Sequence of chain 1.A:
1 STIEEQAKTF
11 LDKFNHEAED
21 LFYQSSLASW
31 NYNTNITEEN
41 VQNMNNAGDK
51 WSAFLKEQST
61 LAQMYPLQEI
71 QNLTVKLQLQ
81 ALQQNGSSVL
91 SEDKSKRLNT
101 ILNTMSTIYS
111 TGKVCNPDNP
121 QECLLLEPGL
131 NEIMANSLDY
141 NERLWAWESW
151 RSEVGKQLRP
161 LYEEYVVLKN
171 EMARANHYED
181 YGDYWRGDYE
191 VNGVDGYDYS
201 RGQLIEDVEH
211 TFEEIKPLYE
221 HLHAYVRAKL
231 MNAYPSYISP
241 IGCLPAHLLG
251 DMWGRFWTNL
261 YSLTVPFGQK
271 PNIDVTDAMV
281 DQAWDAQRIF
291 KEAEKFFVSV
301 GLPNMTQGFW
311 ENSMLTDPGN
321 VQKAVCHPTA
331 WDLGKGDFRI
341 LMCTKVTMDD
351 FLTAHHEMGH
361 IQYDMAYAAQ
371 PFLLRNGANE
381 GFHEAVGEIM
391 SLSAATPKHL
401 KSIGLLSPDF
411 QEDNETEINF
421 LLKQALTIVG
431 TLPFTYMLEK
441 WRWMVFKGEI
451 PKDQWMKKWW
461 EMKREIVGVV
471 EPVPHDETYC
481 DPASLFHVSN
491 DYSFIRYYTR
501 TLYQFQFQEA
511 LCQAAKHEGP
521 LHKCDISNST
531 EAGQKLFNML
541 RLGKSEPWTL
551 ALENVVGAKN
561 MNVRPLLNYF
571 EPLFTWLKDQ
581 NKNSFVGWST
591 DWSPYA

The protein below binds the small molecule below.
Small molecule (SMILES): CC(=O)N[C@@H]1[C@@H](O)[C@H](O)[C@@H](CO)O[C@H]1O

Binding-site contacts:
Ligand atom C7 contacts residue ASN35 of chain 1.A at 3.8 Å.
Ligand atom C7 contacts residue ASN40 of chain 1.A at 4.0 Å.
Ligand atom O5 contacts residue GLN322 of chain 1.A at 4.4 Å.
Ligand atom O6 contacts residue GLN322 of chain 1.A at 3.4 Å (h-bond).
Ligand atom O5 contacts residue ASN35 of chain 1.A at 2.3 Å (h-bond).
Ligand atom N2 contacts residue ASN35 of chain 1.A at 3.0 Å (h-bond).
Ligand atom C5 contacts residue ASN35 of chain 1.A at 3.6 Å.
Ligand atom C2 contacts residue ASN35 of chain 1.A at 2.4 Å.
Ligand atom C8 contacts residue GLU39 of chain 1.A at 3.1 Å.
Ligand atom O7 contacts residue THR37 of chain 1.A at 4.2 Å.
Ligand atom C1 contacts residue ASN35 of chain 1.A at 1.4 Å.
Ligand atom N2 contacts residue ASN40 of chain 1.A at 4.0 Å.
Ligand atom C7 contacts residue THR37 of chain 1.A at 4.2 Å.
Ligand atom C8 contacts residue THR37 of chain 1.A at 3.7 Å.
Ligand atom O7 contacts residue ASN35 of chain 1.A at 4.0 Å.
Ligand atom C8 contacts residue ASN40 of chain 1.A at 3.0 Å.
Ligand atom C4 contacts residue ASN35 of chain 1.A at 4.1 Å.
Ligand atom C3 contacts residue ASN35 of chain 1.A at 3.7 Å.
Ligand atom C7 contacts residue GLU39 of chain 1.A at 3.3 Å.
Ligand atom O7 contacts residue GLU39 of chain 1.A at 2.8 Å (salt-bridge).